Sequence of chain 1.E:
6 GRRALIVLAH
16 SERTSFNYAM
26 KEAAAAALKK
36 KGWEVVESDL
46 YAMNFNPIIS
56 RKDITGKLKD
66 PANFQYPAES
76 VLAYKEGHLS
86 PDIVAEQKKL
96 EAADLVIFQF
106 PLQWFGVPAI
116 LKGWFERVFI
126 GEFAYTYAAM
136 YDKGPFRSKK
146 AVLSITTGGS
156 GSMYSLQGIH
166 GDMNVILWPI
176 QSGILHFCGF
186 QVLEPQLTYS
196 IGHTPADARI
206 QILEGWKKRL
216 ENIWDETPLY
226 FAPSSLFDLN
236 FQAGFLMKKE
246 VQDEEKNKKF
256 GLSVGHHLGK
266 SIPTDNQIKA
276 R

The protein below binds the small molecule below.
Small molecule (SMILES): O=C1c2ccccc2C(=O)[C@@H](Br)[C@H]1[C@H]1C(=O)c2ccccc2C(=O)[C@@H]1O

Sequence of chain 1.F:
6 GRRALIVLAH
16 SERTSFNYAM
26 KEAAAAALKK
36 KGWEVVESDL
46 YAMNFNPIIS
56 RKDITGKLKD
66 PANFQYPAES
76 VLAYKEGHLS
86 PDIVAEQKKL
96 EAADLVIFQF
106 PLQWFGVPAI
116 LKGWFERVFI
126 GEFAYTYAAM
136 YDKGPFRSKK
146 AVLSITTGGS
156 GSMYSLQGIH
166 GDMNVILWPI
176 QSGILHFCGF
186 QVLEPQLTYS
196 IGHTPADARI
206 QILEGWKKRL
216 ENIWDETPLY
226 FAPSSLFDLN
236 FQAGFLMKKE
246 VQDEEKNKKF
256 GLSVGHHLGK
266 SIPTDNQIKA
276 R

Binding-site contacts:
Ligand atom C15 contacts residue TRP109 of chain 1.F at 3.5 Å (hydrophobic).
Ligand atom O20 contacts residue FAD1 of chain 1.V at 3.3 Å (h-bond).
Ligand atom C1 contacts residue FAD1 of chain 1.V at 3.6 Å.
Ligand atom C14 contacts residue FAD1 of chain 1.V at 3.3 Å.
Ligand atom C36 contacts residue ALA73 of chain 1.E at 3.6 Å (hydrophobic).
Ligand atom BR contacts residue GLY153 of chain 1.F at 3.6 Å.
Ligand atom C18 contacts residue FAD1 of chain 1.V at 3.6 Å.
Ligand atom C24 contacts residue PRO72 of chain 1.E at 3.5 Å (hydrophobic).
Ligand atom C25 contacts residue PRO72 of chain 1.E at 3.6 Å (hydrophobic).
Ligand atom C16 contacts residue FAD1 of chain 1.V at 3.4 Å.
Ligand atom C4 contacts residue TYR132 of chain 1.E at 3.6 Å (hydrophobic).
Ligand atom C14 contacts residue TYR130 of chain 1.E at 3.4 Å (hydrophobic).
Ligand atom BR contacts residue TYR132 of chain 1.E at 3.5 Å.
Ligand atom C1 contacts residue TYR130 of chain 1.E at 3.2 Å (hydrophobic).
Ligand atom C13 contacts residue TYR130 of chain 1.E at 3.6 Å (hydrophobic).
Ligand atom C5 contacts residue TYR132 of chain 1.E at 3.3 Å (hydrophobic).
Ligand atom O19 contacts residue FAD1 of chain 1.V at 2.9 Å.
Ligand atom O20 contacts residue GLY154 of chain 1.F at 3.6 Å.
Ligand atom C23 contacts residue TYR130 of chain 1.E at 4.0 Å (hydrophobic).
Ligand atom O41 contacts residue FAD1 of chain 1.V at 3.1 Å.
Ligand atom C17 contacts residue FAD1 of chain 1.V at 3.5 Å.
Ligand atom O41 contacts residue GLY153 of chain 1.F at 3.5 Å.
Ligand atom O19 contacts residue TYR130 of chain 1.E at 3.3 Å (h-bond).
Ligand atom O40 contacts residue TYR130 of chain 1.E at 3.3 Å.
Ligand atom C17 contacts residue PHE182 of chain 1.E at 3.6 Å (hydrophobic).
Ligand atom C16 contacts residue PHE182 of chain 1.E at 3.3 Å (hydrophobic).
Ligand atom C35 contacts residue ALA73 of chain 1.E at 3.5 Å (hydrophobic).
Ligand atom C16 contacts residue PHE110 of chain 1.F at 3.7 Å (hydrophobic).
Ligand atom C26 contacts residue PRO72 of chain 1.E at 3.8 Å (hydrophobic).
Ligand atom O20 contacts residue TYR132 of chain 1.E at 3.1 Å (h-bond).
Ligand atom C23 contacts residue PRO72 of chain 1.E at 3.7 Å (hydrophobic).
Ligand atom O19 contacts residue PRO72 of chain 1.E at 4.0 Å.
Ligand atom C22 contacts residue PRO72 of chain 1.E at 3.7 Å (hydrophobic).
Ligand atom O38 contacts residue FAD1 of chain 1.V at 4.0 Å.
Ligand atom C13 contacts residue FAD1 of chain 1.V at 3.5 Å.
Ligand atom C15 contacts residue PHE182 of chain 1.E at 3.9 Å (hydrophobic).
Ligand atom C16 contacts residue TRP109 of chain 1.F at 3.8 Å (hydrophobic).
Ligand atom C4 contacts residue FAD1 of chain 1.V at 3.8 Å.
Ligand atom C6 contacts residue TYR130 of chain 1.E at 3.7 Å (hydrophobic).
Ligand atom C15 contacts residue FAD1 of chain 1.V at 3.4 Å.